Binding-site contacts:
Ligand atom O13 contacts residue GLU81 of chain 6.A at 4.0 Å.
Ligand atom N16 contacts residue TYR131 of chain 6.A at 3.6 Å (h-bond).
Ligand atom C06 contacts residue TYR44 of chain 6.A at 3.6 Å (hydrophobic).
Ligand atom O15 contacts residue ILE121 of chain 6.A at 2.9 Å (h-bond).
Ligand atom O13 contacts residue MN1 of chain 6.B at 2.1 Å.
Ligand atom C14 contacts residue GLU120 of chain 6.A at 3.7 Å.
Ligand atom O15 contacts residue GLU120 of chain 6.A at 3.0 Å (salt-bridge).
Ligand atom C12 contacts residue GLU120 of chain 6.A at 3.8 Å.
Ligand atom C09 contacts residue GLU81 of chain 6.A at 3.7 Å.
Ligand atom O29 contacts residue GLU46 of chain 6.A at 2.8 Å (salt-bridge).
Ligand atom O02 contacts residue GLU46 of chain 6.A at 3.4 Å (salt-bridge).
Ligand atom O29 contacts residue LYS54 of chain 6.A at 3.5 Å.
Ligand atom O13 contacts residue MN1 of chain 6.C at 2.3 Å.
Ligand atom C04 contacts residue TYR44 of chain 6.A at 3.7 Å (hydrophobic).
Ligand atom C14 contacts residue HIS61 of chain 6.A at 3.3 Å.
Ligand atom O10 contacts residue GLU81 of chain 6.A at 2.9 Å (salt-bridge).
Ligand atom C07 contacts residue TYR44 of chain 6.A at 3.8 Å (hydrophobic).
Ligand atom C27 contacts residue ILE58 of chain 6.A at 3.7 Å (hydrophobic).
Ligand atom O29 contacts residue ILE58 of chain 6.A at 3.8 Å.
Ligand atom O13 contacts residue ASP109 of chain 6.A at 3.1 Å (salt-bridge).
Ligand atom O13 contacts residue HIS61 of chain 6.A at 3.3 Å (h-bond).
Ligand atom C27 contacts residue ALA40 of chain 6.A at 4.0 Å (hydrophobic).
Ligand atom C12 contacts residue HIS61 of chain 6.A at 3.5 Å.
Ligand atom C14 contacts residue MN1 of chain 6.B at 2.9 Å.
Ligand atom O15 contacts residue MN1 of chain 6.B at 2.2 Å.
Ligand atom C03 contacts residue GLU46 of chain 6.A at 4.0 Å.
Ligand atom C11 contacts residue MN1 of chain 6.C at 3.5 Å.
Ligand atom O15 contacts residue TYR131 of chain 6.A at 3.7 Å.
Ligand atom C26 contacts residue ALA40 of chain 6.A at 3.8 Å (hydrophobic).
Ligand atom C14 contacts residue ILE121 of chain 6.A at 4.0 Å (hydrophobic).
Ligand atom C28 contacts residue GLU46 of chain 6.A at 3.7 Å.
Ligand atom O10 contacts residue MN1 of chain 6.C at 1.9 Å.
Ligand atom O13 contacts residue GLU120 of chain 6.A at 3.0 Å (salt-bridge).
Ligand atom O15 contacts residue HIS61 of chain 6.A at 2.9 Å (h-bond).
Ligand atom C12 contacts residue MN1 of chain 6.C at 3.2 Å.
Ligand atom O02 contacts residue TYR44 of chain 6.A at 4.0 Å.
Ligand atom C09 contacts residue MN1 of chain 6.C at 2.9 Å.
Ligand atom O29 contacts residue MET41 of chain 6.A at 3.7 Å.
Ligand atom C05 contacts residue TYR44 of chain 6.A at 3.9 Å (hydrophobic).
Ligand atom C12 contacts residue MN1 of chain 6.B at 2.9 Å.

The protein below binds the small molecule below.
Small molecule (SMILES): COc1cc(CCNC(=O)c2nc(-c3ccccc3C)[nH]c(=O)c2O)ccc1O

Sequence of chain 6.A:
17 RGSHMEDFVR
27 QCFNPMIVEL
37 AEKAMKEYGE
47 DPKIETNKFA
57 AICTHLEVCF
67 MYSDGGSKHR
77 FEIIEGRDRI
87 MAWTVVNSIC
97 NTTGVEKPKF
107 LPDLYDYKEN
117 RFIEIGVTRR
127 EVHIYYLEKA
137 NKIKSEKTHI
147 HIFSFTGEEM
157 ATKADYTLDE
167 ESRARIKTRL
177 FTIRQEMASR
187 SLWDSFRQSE